The small molecule below binds the protein below.
Small molecule (SMILES): NCC(=O)O

Sequence of chain 4.A:
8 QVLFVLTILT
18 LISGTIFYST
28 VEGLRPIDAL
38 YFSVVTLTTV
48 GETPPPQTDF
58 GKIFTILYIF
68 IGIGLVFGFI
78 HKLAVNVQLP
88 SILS

Binding-site contacts:
Ligand atom CA contacts residue LEU64 of chain 1.A at 4.1 Å (hydrophobic).
Ligand atom N contacts residue LEU64 of chain 1.A at 3.7 Å.
Ligand atom N contacts residue PHE67 of chain 1.A at 4.0 Å.
Ligand atom OXT contacts residue PHE76 of chain 4.A at 3.6 Å.
Ligand atom OXT contacts residue PHE67 of chain 1.A at 4.2 Å.
Ligand atom C contacts residue PHE67 of chain 1.A at 4.5 Å (hydrophobic).

Sequence of chain 1.A:
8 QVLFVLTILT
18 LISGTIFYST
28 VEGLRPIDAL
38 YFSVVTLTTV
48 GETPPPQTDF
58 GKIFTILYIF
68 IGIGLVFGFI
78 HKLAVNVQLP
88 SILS